This protein binds this small molecule.
Small molecule (SMILES): COc1cc(CCNC(=O)c2nc(-c3ccccc3C)[nH]c(=O)c2O)ccn1

Sequence of chain 7.A:
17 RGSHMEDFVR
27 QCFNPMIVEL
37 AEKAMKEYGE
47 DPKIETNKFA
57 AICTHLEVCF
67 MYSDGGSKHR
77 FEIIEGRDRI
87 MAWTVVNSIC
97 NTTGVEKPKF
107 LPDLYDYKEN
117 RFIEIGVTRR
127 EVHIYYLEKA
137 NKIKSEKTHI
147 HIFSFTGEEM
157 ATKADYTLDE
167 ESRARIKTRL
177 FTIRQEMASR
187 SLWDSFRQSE

Binding-site contacts:
Ligand atom N08 contacts residue MN1 of chain 7.C at 3.7 Å.
Ligand atom C12 contacts residue GLU120 of chain 7.A at 3.6 Å.
Ligand atom C05 contacts residue TYR44 of chain 7.A at 3.6 Å (hydrophobic).
Ligand atom C22 contacts residue SO41 of chain 7.I at 3.4 Å.
Ligand atom C14 contacts residue GLU120 of chain 7.A at 3.9 Å.
Ligand atom O13 contacts residue ASP109 of chain 7.A at 3.0 Å (salt-bridge).
Ligand atom C06 contacts residue TYR44 of chain 7.A at 3.2 Å (hydrophobic).
Ligand atom O10 contacts residue ASP109 of chain 7.A at 3.8 Å.
Ligand atom C04 contacts residue TYR44 of chain 7.A at 3.4 Å (hydrophobic).
Ligand atom O15 contacts residue HIS61 of chain 7.A at 3.0 Å (h-bond).
Ligand atom C09 contacts residue MN1 of chain 7.C at 2.7 Å.
Ligand atom C14 contacts residue MN1 of chain 7.B at 2.9 Å.
Ligand atom O15 contacts residue GLU120 of chain 7.A at 3.4 Å (salt-bridge).
Ligand atom O10 contacts residue GLU81 of chain 7.A at 3.2 Å (salt-bridge).
Ligand atom C03 contacts residue TYR44 of chain 7.A at 3.9 Å (hydrophobic).
Ligand atom C12 contacts residue MN1 of chain 7.B at 2.7 Å.
Ligand atom N16 contacts residue TYR131 of chain 7.A at 3.5 Å (h-bond).
Ligand atom C12 contacts residue MN1 of chain 7.C at 3.4 Å.
Ligand atom O10 contacts residue MN1 of chain 7.C at 1.8 Å.
Ligand atom C27 contacts residue ILE58 of chain 7.A at 3.4 Å (hydrophobic).
Ligand atom C09 contacts residue GLU81 of chain 7.A at 3.6 Å.
Ligand atom C11 contacts residue MN1 of chain 7.C at 3.5 Å.
Ligand atom O15 contacts residue MN1 of chain 7.B at 2.4 Å.
Ligand atom C21 contacts residue SO41 of chain 7.I at 3.5 Å.
Ligand atom C14 contacts residue HIS61 of chain 7.A at 3.4 Å.
Ligand atom O13 contacts residue ILE121 of chain 7.A at 3.8 Å.
Ligand atom C07 contacts residue MN1 of chain 7.C at 3.9 Å.
Ligand atom C22 contacts residue LYS54 of chain 7.A at 3.9 Å.
Ligand atom O13 contacts residue MN1 of chain 7.B at 1.8 Å.
Ligand atom O13 contacts residue HIS61 of chain 7.A at 3.1 Å (h-bond).
Ligand atom C14 contacts residue ILE121 of chain 7.A at 3.9 Å (hydrophobic).
Ligand atom O13 contacts residue MN1 of chain 7.C at 2.6 Å.
Ligand atom O15 contacts residue ILE121 of chain 7.A at 2.9 Å (h-bond).
Ligand atom N28 contacts residue ILE58 of chain 7.A at 3.4 Å.
Ligand atom O15 contacts residue TYR131 of chain 7.A at 3.7 Å.
Ligand atom C12 contacts residue HIS61 of chain 7.A at 3.4 Å.
Ligand atom O02 contacts residue TYR44 of chain 7.A at 3.6 Å.
Ligand atom C21 contacts residue LYS54 of chain 7.A at 3.8 Å.
Ligand atom O13 contacts residue GLU120 of chain 7.A at 2.7 Å (salt-bridge).
Ligand atom C14 contacts residue TYR131 of chain 7.A at 3.9 Å (hydrophobic).